Sequence of chain 1.B:
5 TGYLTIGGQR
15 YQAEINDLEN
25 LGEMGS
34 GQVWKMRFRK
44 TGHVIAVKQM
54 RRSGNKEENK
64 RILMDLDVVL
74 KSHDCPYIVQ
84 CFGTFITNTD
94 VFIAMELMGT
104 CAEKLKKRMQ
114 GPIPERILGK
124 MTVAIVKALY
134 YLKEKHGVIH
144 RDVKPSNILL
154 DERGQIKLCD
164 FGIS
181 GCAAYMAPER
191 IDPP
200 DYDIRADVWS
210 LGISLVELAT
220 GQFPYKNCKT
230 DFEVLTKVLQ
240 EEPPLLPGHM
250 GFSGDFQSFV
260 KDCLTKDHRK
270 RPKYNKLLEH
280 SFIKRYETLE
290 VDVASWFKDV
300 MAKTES

Binding-site contacts:
Ligand atom C9 contacts residue MET98 of chain 1.B at 3.6 Å (hydrophobic).
Ligand atom C24 contacts residue CYS104 of chain 1.B at 1.6 Å (hydrophobic).
Ligand atom C21 contacts residue PHE164 of chain 1.B at 3.6 Å (hydrophobic).
Ligand atom N6 contacts residue ILE142 of chain 1.B at 3.3 Å (h-bond).
Ligand atom F1 contacts residue HIS143 of chain 1.B at 3.2 Å.
Ligand atom N contacts residue ASP163 of chain 1.B at 3.1 Å (salt-bridge).
Ligand atom O2 contacts residue LYS107 of chain 1.B at 3.4 Å.
Ligand atom C28 contacts residue VAL141 of chain 1.B at 3.4 Å (hydrophobic).
Ligand atom C28 contacts residue ASP68 of chain 1.B at 3.5 Å.
Ligand atom N4 contacts residue PHE164 of chain 1.B at 3.1 Å.
Ligand atom C20 contacts residue PHE164 of chain 1.B at 3.7 Å (hydrophobic).
Ligand atom C22 contacts residue PHE164 of chain 1.B at 3.3 Å (hydrophobic).
Ligand atom N1 contacts residue MET101 of chain 1.B at 3.1 Å (h-bond).
Ligand atom C30 contacts residue ASP68 of chain 1.B at 3.5 Å.
Ligand atom O contacts residue CYS162 of chain 1.B at 3.2 Å.
Ligand atom C16 contacts residue GLU99 of chain 1.B at 3.0 Å.
Ligand atom O1 contacts residue PHE164 of chain 1.B at 3.3 Å.
Ligand atom C30 contacts residue ASP163 of chain 1.B at 3.1 Å.
Ligand atom O contacts residue ASP163 of chain 1.B at 2.9 Å (salt-bridge).
Ligand atom C6 contacts residue ASP163 of chain 1.B at 3.6 Å.
Ligand atom C30 contacts residue HIS143 of chain 1.B at 3.3 Å.
Ligand atom C23 contacts residue PHE164 of chain 1.B at 3.5 Å (hydrophobic).
Ligand atom C31 contacts residue HIS143 of chain 1.B at 3.3 Å.
Ligand atom C7 contacts residue ASP163 of chain 1.B at 3.2 Å.
Ligand atom N6 contacts residue HIS143 of chain 1.B at 3.1 Å (h-bond).
Ligand atom N3 contacts residue MET101 of chain 1.B at 3.1 Å (h-bond).
Ligand atom C11 contacts residue MET98 of chain 1.B at 3.6 Å (hydrophobic).
Ligand atom C19 contacts residue PHE164 of chain 1.B at 3.4 Å (hydrophobic).
Ligand atom C10 contacts residue MET98 of chain 1.B at 3.3 Å (hydrophobic).
Ligand atom C28 contacts residue ILE142 of chain 1.B at 3.5 Å (hydrophobic).
Ligand atom C23 contacts residue CYS104 of chain 1.B at 2.5 Å (hydrophobic).
Ligand atom N2 contacts residue PHE164 of chain 1.B at 3.2 Å.
Ligand atom C32 contacts residue ARG144 of chain 1.B at 3.4 Å.
Ligand atom N1 contacts residue GLU99 of chain 1.B at 3.5 Å (salt-bridge).
Ligand atom F2 contacts residue LEU161 of chain 1.B at 3.1 Å.
Ligand atom C29 contacts residue ASP163 of chain 1.B at 3.1 Å.
Ligand atom C27 contacts residue VAL141 of chain 1.B at 3.4 Å (hydrophobic).
Ligand atom C32 contacts residue ILE142 of chain 1.B at 3.2 Å (hydrophobic).
Ligand atom O contacts residue VAL82 of chain 1.B at 3.2 Å.
Ligand atom F2 contacts residue CYS162 of chain 1.B at 3.4 Å.

This small molecule binds to this protein.
Small molecule (SMILES): CCC(=O)N1CC[C@@H](Nc2nccc(Oc3cc(C(=O)Nc4ccc(CN5CCN(CC)CC5)c(C(F)(F)F)c4)ccc3C)n2)C1